Sequence of chain 1.A:
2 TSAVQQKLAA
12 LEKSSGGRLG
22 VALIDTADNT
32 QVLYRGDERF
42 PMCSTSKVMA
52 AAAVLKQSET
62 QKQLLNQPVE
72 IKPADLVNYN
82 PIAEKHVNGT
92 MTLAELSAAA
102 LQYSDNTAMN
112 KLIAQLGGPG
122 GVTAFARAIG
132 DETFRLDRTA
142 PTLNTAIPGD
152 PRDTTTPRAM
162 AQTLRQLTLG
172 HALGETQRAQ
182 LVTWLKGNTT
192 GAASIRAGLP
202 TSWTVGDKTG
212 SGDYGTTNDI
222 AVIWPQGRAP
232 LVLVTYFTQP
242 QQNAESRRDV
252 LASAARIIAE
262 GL

Binding-site contacts:
Ligand atom C17 contacts residue ALA99 of chain 1.A at 4.2 Å (hydrophobic).
Ligand atom C18 contacts residue TYR104 of chain 1.A at 3.8 Å (hydrophobic).
Ligand atom C20 contacts residue ILE83 of chain 1.A at 3.4 Å (hydrophobic).
Ligand atom C18 contacts residue GLU96 of chain 1.A at 4.1 Å.
Ligand atom C18 contacts residue ALA99 of chain 1.A at 4.1 Å (hydrophobic).
Ligand atom C16 contacts residue GLU96 of chain 1.A at 4.4 Å.
Ligand atom C18 contacts residue ILE83 of chain 1.A at 4.0 Å (hydrophobic).
Ligand atom C16 contacts residue ILE83 of chain 1.A at 3.5 Å (hydrophobic).
Ligand atom C17 contacts residue ILE83 of chain 1.A at 3.9 Å (hydrophobic).
Ligand atom C12 contacts residue ALA99 of chain 1.A at 3.9 Å (hydrophobic).
Ligand atom C17 contacts residue ALA100 of chain 1.A at 4.0 Å (hydrophobic).
Ligand atom C18 contacts residue ALA100 of chain 1.A at 3.7 Å (hydrophobic).
Ligand atom C19 contacts residue ILE83 of chain 1.A at 3.5 Å (hydrophobic).
Ligand atom C11 contacts residue ALA99 of chain 1.A at 4.2 Å (hydrophobic).
Ligand atom C11 contacts residue GLN103 of chain 1.A at 3.8 Å.
Ligand atom C17 contacts residue GLU96 of chain 1.A at 3.4 Å.
Ligand atom C19 contacts residue TYR104 of chain 1.A at 3.5 Å (hydrophobic).

A protein and the small-molecule ligand that binds it are described below.
Small molecule (SMILES): CC1=C(C(=O)O)N2C(=O)[C@@H](NC(=O)CCC(=O)C34C5C6C7C3[Ru]6754389%10C4C3C8C9C4%10)[C@H]2SC1